This protein binds this small molecule.
Small molecule (SMILES): CC(=O)N[C@@H]1[C@@H](O)[C@H](O)[C@@H](CO)O[C@@H]1O

Binding-site contacts:
Ligand atom C1 contacts residue M6P1 of chain 1.T at 3.3 Å.
Ligand atom O3 contacts residue GLY11 of chain 1.C at 3.3 Å.
Ligand atom O1 contacts residue ARG298 of chain 1.C at 3.0 Å (salt-bridge).
Ligand atom C2 contacts residue SER10 of chain 1.C at 3.6 Å.
Ligand atom O1 contacts residue M6P1 of chain 1.T at 2.4 Å (h-bond).
Ligand atom C8 contacts residue SER220 of chain 1.C at 3.6 Å.
Ligand atom C7 contacts residue SER10 of chain 1.C at 3.6 Å.
Ligand atom O5 contacts residue ARG298 of chain 1.C at 3.0 Å (salt-bridge).
Ligand atom O4 contacts residue GLY11 of chain 1.C at 3.8 Å.
Ligand atom C6 contacts residue PHE123 of chain 1.C at 3.5 Å (hydrophobic).
Ligand atom C1 contacts residue ARG298 of chain 1.C at 3.2 Å.
Ligand atom C2 contacts residue ASP268 of chain 1.C at 3.3 Å.
Ligand atom C1 contacts residue SER272 of chain 1.C at 3.7 Å.
Ligand atom C7 contacts residue GLY269 of chain 1.C at 3.6 Å.
Ligand atom C5 contacts residue ASP268 of chain 1.C at 3.8 Å.
Ligand atom C4 contacts residue ASP268 of chain 1.C at 3.5 Å.
Ligand atom O7 contacts residue GLY269 of chain 1.C at 3.1 Å (h-bond).
Ligand atom C4 contacts residue TYR122 of chain 1.C at 3.8 Å (hydrophobic).
Ligand atom O1 contacts residue SER10 of chain 1.C at 3.2 Å (h-bond).
Ligand atom C6 contacts residue ASP268 of chain 1.C at 3.5 Å.
Ligand atom C3 contacts residue SER10 of chain 1.C at 3.7 Å.
Ligand atom O5 contacts residue ASP268 of chain 1.C at 3.3 Å (salt-bridge).
Ligand atom O3 contacts residue PHE215 of chain 1.C at 3.7 Å.
Ligand atom C8 contacts residue SER10 of chain 1.C at 3.6 Å.
Ligand atom O6 contacts residue PHE123 of chain 1.C at 3.2 Å (h-bond).
Ligand atom C2 contacts residue GLY269 of chain 1.C at 3.6 Å.
Ligand atom O7 contacts residue GLY270 of chain 1.C at 3.6 Å (h-bond).
Ligand atom C8 contacts residue GLY270 of chain 1.C at 3.8 Å.
Ligand atom O3 contacts residue PRO12 of chain 1.C at 3.7 Å.
Ligand atom O6 contacts residue TYR122 of chain 1.C at 3.7 Å.
Ligand atom C7 contacts residue GLY270 of chain 1.C at 3.5 Å.
Ligand atom C1 contacts residue GLY269 of chain 1.C at 3.2 Å.
Ligand atom O5 contacts residue SER272 of chain 1.C at 3.1 Å (h-bond).
Ligand atom O6 contacts residue ASP268 of chain 1.C at 3.0 Å (salt-bridge).
Ligand atom N2 contacts residue SER10 of chain 1.C at 2.7 Å (h-bond).
Ligand atom O3 contacts residue TYR122 of chain 1.C at 3.6 Å.
Ligand atom O7 contacts residue PHE215 of chain 1.C at 3.7 Å.
Ligand atom O3 contacts residue SER10 of chain 1.C at 3.1 Å (h-bond).
Ligand atom C1 contacts residue ASP268 of chain 1.C at 3.6 Å.
Ligand atom C6 contacts residue THR125 of chain 1.C at 3.6 Å.

Sequence of chain 1.C:
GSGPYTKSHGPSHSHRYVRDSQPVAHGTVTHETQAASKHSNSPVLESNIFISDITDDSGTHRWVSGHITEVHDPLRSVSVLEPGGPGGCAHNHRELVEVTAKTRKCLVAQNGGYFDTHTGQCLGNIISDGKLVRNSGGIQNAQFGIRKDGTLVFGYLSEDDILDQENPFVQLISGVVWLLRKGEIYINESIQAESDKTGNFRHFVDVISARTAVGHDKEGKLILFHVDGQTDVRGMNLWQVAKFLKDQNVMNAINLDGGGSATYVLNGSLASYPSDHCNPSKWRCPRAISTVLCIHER